Sequence of chain 1.H:
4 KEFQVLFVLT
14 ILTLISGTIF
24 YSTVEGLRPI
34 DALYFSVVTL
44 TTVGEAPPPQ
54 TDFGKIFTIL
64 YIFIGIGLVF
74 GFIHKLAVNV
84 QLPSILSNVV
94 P

Sequence of chain 1.E:
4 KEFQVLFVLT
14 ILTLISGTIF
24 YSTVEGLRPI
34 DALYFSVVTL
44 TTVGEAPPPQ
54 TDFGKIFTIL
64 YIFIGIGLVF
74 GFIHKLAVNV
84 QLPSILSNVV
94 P

This protein binds this small molecule.
Small molecule (SMILES): NCC(=O)O

Binding-site contacts:
Ligand atom OXT contacts residue PHE66 of chain 1.E at 3.9 Å.
Ligand atom N contacts residue LEU63 of chain 1.E at 3.9 Å.
Ligand atom CA contacts residue PHE66 of chain 1.E at 4.2 Å (hydrophobic).
Ligand atom OXT contacts residue ILE14 of chain 1.H at 4.4 Å.
Ligand atom O contacts residue PHE10 of chain 1.H at 3.4 Å.
Ligand atom CA contacts residue PHE75 of chain 1.H at 4.2 Å (hydrophobic).
Ligand atom C contacts residue PHE10 of chain 1.H at 4.3 Å (hydrophobic).
Ligand atom C contacts residue ILE14 of chain 1.H at 4.4 Å (hydrophobic).
Ligand atom O contacts residue ILE14 of chain 1.H at 3.4 Å.
Ligand atom OXT contacts residue LEU17 of chain 1.H at 4.4 Å.